Sequence of chain 1.D:
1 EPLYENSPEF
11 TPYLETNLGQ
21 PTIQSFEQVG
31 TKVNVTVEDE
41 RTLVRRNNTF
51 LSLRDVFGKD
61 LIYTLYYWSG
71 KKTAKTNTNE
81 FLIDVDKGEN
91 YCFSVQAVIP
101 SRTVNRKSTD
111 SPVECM

The small molecule below binds the protein below.
Small molecule (SMILES): CC(=O)N[C@@H]1[C@@H](O)[C@H](O)[C@@H](CO)O[C@H]1O

Binding-site contacts:
Ligand atom C7 contacts residue ASN34 of chain 1.D at 2.9 Å.
Ligand atom C5 contacts residue ASN34 of chain 1.D at 3.7 Å.
Ligand atom O7 contacts residue VAL29 of chain 1.D at 4.3 Å.
Ligand atom C4 contacts residue GLU80 of chain 1.D at 3.4 Å.
Ligand atom C1 contacts residue GLU27 of chain 1.D at 4.3 Å.
Ligand atom O7 contacts residue ASN34 of chain 1.D at 3.4 Å (h-bond).
Ligand atom O5 contacts residue GLU80 of chain 1.D at 4.0 Å.
Ligand atom C2 contacts residue GLU80 of chain 1.D at 4.3 Å.
Ligand atom C5 contacts residue THR36 of chain 1.D at 3.3 Å.
Ligand atom N2 contacts residue GLU80 of chain 1.D at 4.4 Å.
Ligand atom C3 contacts residue GLU80 of chain 1.D at 3.4 Å.
Ligand atom C4 contacts residue ASN34 of chain 1.D at 4.2 Å.
Ligand atom C6 contacts residue THR36 of chain 1.D at 3.5 Å.
Ligand atom C3 contacts residue ASN34 of chain 1.D at 3.8 Å.
Ligand atom C1 contacts residue THR36 of chain 1.D at 3.6 Å.
Ligand atom C6 contacts residue GLU80 of chain 1.D at 4.0 Å.
Ligand atom O7 contacts residue GLU27 of chain 1.D at 3.9 Å.
Ligand atom C1 contacts residue ASN34 of chain 1.D at 1.4 Å.
Ligand atom O3 contacts residue GLU80 of chain 1.D at 4.4 Å.
Ligand atom O5 contacts residue ASN34 of chain 1.D at 2.4 Å (h-bond).
Ligand atom C1 contacts residue GLU80 of chain 1.D at 4.0 Å.
Ligand atom C8 contacts residue ASN34 of chain 1.D at 3.2 Å.
Ligand atom O4 contacts residue GLU80 of chain 1.D at 3.2 Å (salt-bridge).
Ligand atom N2 contacts residue ASN34 of chain 1.D at 2.9 Å (h-bond).
Ligand atom O5 contacts residue THR36 of chain 1.D at 3.1 Å (h-bond).
Ligand atom C8 contacts residue LEU82 of chain 1.D at 3.5 Å (hydrophobic).
Ligand atom C5 contacts residue GLU80 of chain 1.D at 3.1 Å.
Ligand atom C2 contacts residue GLU27 of chain 1.D at 4.4 Å.
Ligand atom C2 contacts residue ASN34 of chain 1.D at 2.5 Å.
Ligand atom C6 contacts residue GLN24 of chain 1.D at 4.3 Å.
Ligand atom O5 contacts residue GLU27 of chain 1.D at 3.8 Å.